Sequence of chain 1.A:
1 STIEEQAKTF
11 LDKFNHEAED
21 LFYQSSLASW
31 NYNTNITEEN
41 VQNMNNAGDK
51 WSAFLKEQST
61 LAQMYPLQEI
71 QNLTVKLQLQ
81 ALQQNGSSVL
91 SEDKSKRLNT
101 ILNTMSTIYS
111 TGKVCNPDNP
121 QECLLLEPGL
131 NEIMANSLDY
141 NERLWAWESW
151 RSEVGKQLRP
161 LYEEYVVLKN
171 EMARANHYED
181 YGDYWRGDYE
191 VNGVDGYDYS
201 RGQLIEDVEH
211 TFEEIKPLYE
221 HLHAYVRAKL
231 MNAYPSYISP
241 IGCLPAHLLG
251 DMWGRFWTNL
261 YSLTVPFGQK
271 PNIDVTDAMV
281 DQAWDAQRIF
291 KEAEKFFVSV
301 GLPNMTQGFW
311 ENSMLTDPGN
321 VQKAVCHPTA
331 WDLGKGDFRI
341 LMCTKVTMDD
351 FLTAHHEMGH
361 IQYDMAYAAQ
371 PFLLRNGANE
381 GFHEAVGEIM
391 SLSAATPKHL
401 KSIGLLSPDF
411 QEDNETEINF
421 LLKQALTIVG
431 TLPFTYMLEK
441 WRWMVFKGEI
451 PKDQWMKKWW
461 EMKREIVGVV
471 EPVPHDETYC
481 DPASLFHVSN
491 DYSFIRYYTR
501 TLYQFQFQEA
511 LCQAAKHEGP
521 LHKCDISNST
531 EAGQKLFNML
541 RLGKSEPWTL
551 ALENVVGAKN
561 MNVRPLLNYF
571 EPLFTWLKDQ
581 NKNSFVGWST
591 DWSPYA

Binding-site contacts:
Ligand atom O5 contacts residue ASN304 of chain 1.A at 2.4 Å (h-bond).
Ligand atom O6 contacts residue GLU294 of chain 1.A at 3.7 Å.
Ligand atom C1 contacts residue ASN304 of chain 1.A at 1.4 Å.
Ligand atom C4 contacts residue ASN304 of chain 1.A at 4.2 Å.
Ligand atom C5 contacts residue ASN304 of chain 1.A at 3.8 Å.
Ligand atom C7 contacts residue ASN304 of chain 1.A at 3.9 Å.
Ligand atom C2 contacts residue ASN304 of chain 1.A at 2.4 Å.
Ligand atom O6 contacts residue LYS291 of chain 1.A at 4.0 Å.
Ligand atom N2 contacts residue ASN304 of chain 1.A at 2.9 Å (h-bond).
Ligand atom C3 contacts residue ASN304 of chain 1.A at 3.8 Å.
Ligand atom O7 contacts residue ASN304 of chain 1.A at 4.5 Å.

A protein and the small-molecule ligand that binds it are described below.
Small molecule (SMILES): CC(=O)N[C@H]1[C@H](O[C@H]2[C@H](O)[C@@H](NC(C)=O)CO[C@@H]2CO)O[C@H](CO)[C@@H](O)[C@@H]1O